Binding-site contacts:
Ligand atom CAF contacts residue VAL91 of chain 1.E at 4.4 Å (hydrophobic).
Ligand atom CAE contacts residue CYS110 of chain 1.E at 1.9 Å (hydrophobic).
Ligand atom CAJ contacts residue HIS113 of chain 1.E at 3.8 Å.
Ligand atom CAI contacts residue HIS113 of chain 1.E at 4.2 Å.
Ligand atom OAA contacts residue MET106 of chain 1.E at 3.2 Å.
Ligand atom CAD contacts residue ARG94 of chain 1.E at 3.5 Å.
Ligand atom OAG contacts residue HIS88 of chain 1.E at 4.4 Å.
Ligand atom OAA contacts residue VAL114 of chain 1.E at 3.6 Å.
Ligand atom CAI contacts residue VAL91 of chain 1.E at 3.9 Å (hydrophobic).
Ligand atom CAF contacts residue LYS90 of chain 1.E at 4.2 Å.
Ligand atom OAB contacts residue MET106 of chain 1.E at 3.4 Å.
Ligand atom CAD contacts residue LYS90 of chain 1.E at 4.2 Å.
Ligand atom OAA contacts residue ARG94 of chain 1.E at 3.0 Å (salt-bridge).
Ligand atom OAH contacts residue HIS113 of chain 1.E at 3.9 Å.
Ligand atom OAB contacts residue SER105 of chain 1.E at 4.5 Å.
Ligand atom CAC contacts residue MET106 of chain 1.E at 3.6 Å (hydrophobic).
Ligand atom OAA contacts residue LYS90 of chain 1.E at 4.3 Å.
Ligand atom OAH contacts residue VAL91 of chain 1.E at 3.7 Å.
Ligand atom OAG contacts residue CYS110 of chain 1.E at 3.9 Å.
Ligand atom OAA contacts residue CYS110 of chain 1.E at 4.0 Å.
Ligand atom OAB contacts residue ARG94 of chain 1.E at 2.9 Å (salt-bridge).
Ligand atom CAC contacts residue GLY107 of chain 1.E at 4.4 Å.
Ligand atom OAB contacts residue GLY107 of chain 1.E at 3.4 Å (h-bond).
Ligand atom CAC contacts residue CYS110 of chain 1.E at 3.5 Å (hydrophobic).
Ligand atom OAG contacts residue LYS90 of chain 1.E at 3.3 Å.
Ligand atom OAB contacts residue CYS110 of chain 1.E at 3.6 Å (h-bond).
Ligand atom CAD contacts residue CYS110 of chain 1.E at 3.2 Å (hydrophobic).
Ligand atom CAI contacts residue HIS88 of chain 1.E at 3.8 Å.
Ligand atom OAA contacts residue SER105 of chain 1.E at 4.3 Å.
Ligand atom OAH contacts residue CYS110 of chain 1.E at 3.6 Å.
Ligand atom CAJ contacts residue HIS88 of chain 1.E at 4.4 Å.
Ligand atom CAC contacts residue ARG94 of chain 1.E at 3.1 Å.
Ligand atom CAF contacts residue CYS110 of chain 1.E at 3.0 Å (hydrophobic).

Sequence of chain 1.E:
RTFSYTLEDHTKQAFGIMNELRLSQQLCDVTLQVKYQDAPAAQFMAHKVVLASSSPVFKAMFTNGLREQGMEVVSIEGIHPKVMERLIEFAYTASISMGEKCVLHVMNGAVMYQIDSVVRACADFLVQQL

The small molecule below binds the protein below.
Small molecule (SMILES): CCOC(=O)CCC(=O)O